This protein binds this small molecule.
Small molecule (SMILES): CC(=O)N[C@@H]1[C@@H](O)[C@H](O)[C@@H](CO)O[C@H]1O

Binding-site contacts:
Ligand atom C6 contacts residue THR105 of chain 1.A at 4.4 Å.
Ligand atom C7 contacts residue ASN230 of chain 1.A at 3.5 Å.
Ligand atom O5 contacts residue THR105 of chain 1.A at 3.4 Å.
Ligand atom N2 contacts residue ASN230 of chain 1.A at 2.9 Å (h-bond).
Ligand atom C5 contacts residue ASN230 of chain 1.A at 3.7 Å.
Ligand atom C4 contacts residue ASN230 of chain 1.A at 4.2 Å.
Ligand atom C5 contacts residue THR232 of chain 1.A at 3.8 Å.
Ligand atom C6 contacts residue THR232 of chain 1.A at 4.1 Å.
Ligand atom C1 contacts residue ASN230 of chain 1.A at 1.4 Å.
Ligand atom C3 contacts residue ASN230 of chain 1.A at 3.8 Å.
Ligand atom O5 contacts residue ASN230 of chain 1.A at 2.4 Å (h-bond).
Ligand atom C2 contacts residue ASN230 of chain 1.A at 2.4 Å.
Ligand atom O7 contacts residue ASN230 of chain 1.A at 3.8 Å.
Ligand atom O5 contacts residue THR232 of chain 1.A at 3.6 Å.
Ligand atom C5 contacts residue THR105 of chain 1.A at 4.4 Å.
Ligand atom C1 contacts residue THR105 of chain 1.A at 3.9 Å.
Ligand atom C1 contacts residue THR232 of chain 1.A at 3.8 Å.
Ligand atom O6 contacts residue THR105 of chain 1.A at 4.0 Å.

Sequence of chain 1.A:
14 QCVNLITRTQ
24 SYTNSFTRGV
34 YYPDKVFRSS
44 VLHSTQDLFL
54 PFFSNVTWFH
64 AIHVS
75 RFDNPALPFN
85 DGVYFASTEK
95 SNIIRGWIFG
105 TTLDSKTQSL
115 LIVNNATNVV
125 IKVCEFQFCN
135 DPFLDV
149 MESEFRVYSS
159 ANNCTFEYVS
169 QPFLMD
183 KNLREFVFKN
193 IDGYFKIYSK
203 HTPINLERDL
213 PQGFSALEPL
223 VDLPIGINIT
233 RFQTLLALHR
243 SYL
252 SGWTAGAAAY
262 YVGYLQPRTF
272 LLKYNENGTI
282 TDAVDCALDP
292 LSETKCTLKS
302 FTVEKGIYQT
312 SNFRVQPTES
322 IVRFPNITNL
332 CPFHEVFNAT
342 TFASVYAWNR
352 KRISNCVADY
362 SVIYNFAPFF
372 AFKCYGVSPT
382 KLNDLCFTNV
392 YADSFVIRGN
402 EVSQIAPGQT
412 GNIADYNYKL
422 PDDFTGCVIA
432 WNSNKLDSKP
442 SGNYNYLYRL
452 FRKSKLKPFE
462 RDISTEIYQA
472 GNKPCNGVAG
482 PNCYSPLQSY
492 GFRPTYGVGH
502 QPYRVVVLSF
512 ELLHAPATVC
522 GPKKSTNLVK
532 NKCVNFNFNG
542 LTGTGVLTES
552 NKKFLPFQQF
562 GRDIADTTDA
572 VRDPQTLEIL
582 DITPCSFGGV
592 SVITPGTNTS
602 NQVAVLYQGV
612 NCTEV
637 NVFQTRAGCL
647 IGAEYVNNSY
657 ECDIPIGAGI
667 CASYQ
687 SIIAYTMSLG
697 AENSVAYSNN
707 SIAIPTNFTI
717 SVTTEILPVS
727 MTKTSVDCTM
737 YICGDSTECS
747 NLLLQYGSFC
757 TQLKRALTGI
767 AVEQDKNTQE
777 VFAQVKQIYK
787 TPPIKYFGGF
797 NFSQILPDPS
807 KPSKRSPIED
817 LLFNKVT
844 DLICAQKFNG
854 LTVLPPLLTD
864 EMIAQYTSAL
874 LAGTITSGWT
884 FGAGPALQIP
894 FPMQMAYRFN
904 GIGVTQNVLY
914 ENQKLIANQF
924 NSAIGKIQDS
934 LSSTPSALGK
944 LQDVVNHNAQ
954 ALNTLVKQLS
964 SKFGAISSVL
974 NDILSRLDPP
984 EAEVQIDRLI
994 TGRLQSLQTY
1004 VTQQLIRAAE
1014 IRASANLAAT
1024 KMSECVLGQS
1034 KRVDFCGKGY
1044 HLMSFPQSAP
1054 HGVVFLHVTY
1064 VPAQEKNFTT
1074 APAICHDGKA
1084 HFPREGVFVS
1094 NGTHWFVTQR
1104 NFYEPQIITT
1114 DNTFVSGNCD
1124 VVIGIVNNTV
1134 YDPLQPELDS